A small-molecule ligand and the protein it binds are described below.
Small molecule (SMILES): CC(C)CCC[C@@H](C)[C@H]1CC[C@H]2[C@@H]3CC=C4C[C@@H](OC(=O)CCC(=O)O)CC[C@]4(C)[C@H]3CC[C@]12C

Sequence of chain 1.B:
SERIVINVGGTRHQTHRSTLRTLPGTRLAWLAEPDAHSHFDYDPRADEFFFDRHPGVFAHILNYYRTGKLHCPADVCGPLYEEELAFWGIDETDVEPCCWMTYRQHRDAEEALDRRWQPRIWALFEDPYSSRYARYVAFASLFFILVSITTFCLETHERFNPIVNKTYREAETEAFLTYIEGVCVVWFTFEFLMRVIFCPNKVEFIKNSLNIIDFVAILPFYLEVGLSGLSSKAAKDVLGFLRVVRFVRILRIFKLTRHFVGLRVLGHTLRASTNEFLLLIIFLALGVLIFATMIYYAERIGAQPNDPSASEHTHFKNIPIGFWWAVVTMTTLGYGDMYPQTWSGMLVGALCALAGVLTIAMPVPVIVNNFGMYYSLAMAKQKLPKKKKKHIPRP

Binding-site contacts:
Ligand atom CAQ contacts residue PHE322 of chain 1.B at 3.7 Å (hydrophobic).
Ligand atom CAD contacts residue LEU331 of chain 1.B at 4.0 Å (hydrophobic).
Ligand atom CAB contacts residue PHE359 of chain 1.A at 4.4 Å (hydrophobic).
Ligand atom CAA contacts residue PHE351 of chain 1.A at 3.9 Å (hydrophobic).
Ligand atom CAE contacts residue LEU334 of chain 1.B at 3.8 Å (hydrophobic).
Ligand atom CAI contacts residue ARG326 of chain 1.B at 4.1 Å.
Ligand atom CAA contacts residue GLY355 of chain 1.A at 4.1 Å.
Ligand atom CBB contacts residue LEU334 of chain 1.B at 4.3 Å (hydrophobic).
Ligand atom CAC contacts residue LEU338 of chain 1.B at 3.6 Å (hydrophobic).
Ligand atom CAI contacts residue PHE322 of chain 1.B at 3.9 Å (hydrophobic).
Ligand atom CBI contacts residue LEU331 of chain 1.B at 4.3 Å (hydrophobic).
Ligand atom CAO contacts residue LEU334 of chain 1.B at 4.0 Å (hydrophobic).
Ligand atom CAX contacts residue ASN276 of chain 1.B at 3.8 Å.
Ligand atom CAS contacts residue GLY335 of chain 1.B at 4.0 Å.
Ligand atom CAE contacts residue GLY335 of chain 1.B at 4.5 Å.
Ligand atom OAH contacts residue ASN276 of chain 1.B at 3.0 Å (h-bond).
Ligand atom CAP contacts residue PHE322 of chain 1.B at 3.5 Å (hydrophobic).
Ligand atom CAA contacts residue LEU354 of chain 1.A at 4.0 Å (hydrophobic).
Ligand atom CBG contacts residue PHE322 of chain 1.B at 4.4 Å (hydrophobic).
Ligand atom CAN contacts residue ILE358 of chain 1.A at 3.7 Å (hydrophobic).
Ligand atom CAV contacts residue ARG326 of chain 1.B at 3.5 Å.
Ligand atom CAU contacts residue GLY335 of chain 1.B at 4.2 Å.
Ligand atom CBA contacts residue ILE358 of chain 1.A at 4.2 Å (hydrophobic).
Ligand atom CAY contacts residue LEU278 of chain 1.B at 4.2 Å (hydrophobic).
Ligand atom OAG contacts residue LEU278 of chain 1.B at 3.3 Å.
Ligand atom CBA contacts residue LEU354 of chain 1.A at 4.2 Å (hydrophobic).
Ligand atom CAB contacts residue GLY355 of chain 1.A at 3.8 Å.
Ligand atom CAD contacts residue ARG332 of chain 1.B at 4.0 Å.
Ligand atom CAZ contacts residue ARG326 of chain 1.B at 4.2 Å.
Ligand atom CBD contacts residue LEU331 of chain 1.B at 4.4 Å (hydrophobic).
Ligand atom CAS contacts residue LEU331 of chain 1.B at 4.2 Å (hydrophobic).
Ligand atom CAE contacts residue LEU331 of chain 1.B at 3.2 Å (hydrophobic).
Ligand atom CAL contacts residue ASN276 of chain 1.B at 3.9 Å.
Ligand atom CAQ contacts residue LEU331 of chain 1.B at 3.9 Å (hydrophobic).
Ligand atom OAG contacts residue ASN276 of chain 1.B at 4.2 Å.
Ligand atom CAK contacts residue PHE322 of chain 1.B at 3.8 Å (hydrophobic).
Ligand atom CBG contacts residue LEU331 of chain 1.B at 4.4 Å (hydrophobic).
Ligand atom CBB contacts residue LEU338 of chain 1.B at 4.0 Å (hydrophobic).
Ligand atom CBA contacts residue GLY355 of chain 1.A at 3.8 Å.

Sequence of chain 1.A:
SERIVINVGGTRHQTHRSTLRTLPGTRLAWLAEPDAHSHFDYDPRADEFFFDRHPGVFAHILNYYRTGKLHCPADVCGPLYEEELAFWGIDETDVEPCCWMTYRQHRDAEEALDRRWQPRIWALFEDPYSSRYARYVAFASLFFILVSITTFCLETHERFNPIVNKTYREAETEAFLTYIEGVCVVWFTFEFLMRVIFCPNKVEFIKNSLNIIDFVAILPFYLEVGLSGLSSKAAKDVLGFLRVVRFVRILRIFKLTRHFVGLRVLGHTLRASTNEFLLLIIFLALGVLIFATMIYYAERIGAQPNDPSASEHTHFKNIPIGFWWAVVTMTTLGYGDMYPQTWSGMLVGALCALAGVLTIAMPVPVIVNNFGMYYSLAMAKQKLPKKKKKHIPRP